Sequence of chain 1.A:
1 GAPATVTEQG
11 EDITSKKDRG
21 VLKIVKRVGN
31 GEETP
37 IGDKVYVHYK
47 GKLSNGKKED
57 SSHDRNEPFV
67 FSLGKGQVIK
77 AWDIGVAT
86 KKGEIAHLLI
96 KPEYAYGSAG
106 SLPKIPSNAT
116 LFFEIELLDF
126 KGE

Binding-site contacts:
Ligand atom CBL contacts residue ILE110 of chain 1.A at 3.8 Å (hydrophobic).
Ligand atom CBU contacts residue TYR101 of chain 1.A at 3.7 Å (hydrophobic).
Ligand atom CBR contacts residue TYR101 of chain 1.A at 3.5 Å (hydrophobic).
Ligand atom CAT contacts residue GLY72 of chain 1.A at 2.9 Å.
Ligand atom CB contacts residue TRP78 of chain 1.A at 3.3 Å (hydrophobic).
Ligand atom CAP contacts residue GLN73 of chain 1.A at 3.1 Å.
Ligand atom C contacts residue TYR101 of chain 1.A at 3.4 Å (hydrophobic).
Ligand atom CAE contacts residue PHE65 of chain 1.A at 3.6 Å (hydrophobic).
Ligand atom CAQ contacts residue GLY72 of chain 1.A at 3.6 Å.
Ligand atom CBG contacts residue TYR101 of chain 1.A at 3.5 Å (hydrophobic).
Ligand atom CA contacts residue TYR101 of chain 1.A at 3.8 Å (hydrophobic).
Ligand atom CBQ contacts residue ASP56 of chain 1.A at 3.3 Å.
Ligand atom OBH contacts residue TYR101 of chain 1.A at 2.7 Å (h-bond).
Ligand atom CBK contacts residue ASP56 of chain 1.A at 3.7 Å.
Ligand atom CAF contacts residue GLN73 of chain 1.A at 3.3 Å.
Ligand atom CAQ contacts residue VAL74 of chain 1.A at 3.8 Å (hydrophobic).
Ligand atom CBU contacts residue SER106 of chain 1.A at 3.5 Å.
Ligand atom CAT contacts residue VAL74 of chain 1.A at 3.4 Å (hydrophobic).
Ligand atom CAL contacts residue TYR101 of chain 1.A at 3.4 Å (hydrophobic).
Ligand atom CBP contacts residue ASP56 of chain 1.A at 3.9 Å.
Ligand atom O contacts residue VAL74 of chain 1.A at 3.3 Å.
Ligand atom CBE contacts residue TYR45 of chain 1.A at 3.7 Å (hydrophobic).
Ligand atom CBC contacts residue PHE65 of chain 1.A at 3.7 Å (hydrophobic).
Ligand atom OAD contacts residue GLN73 of chain 1.A at 3.5 Å (h-bond).
Ligand atom CAH contacts residue PHE65 of chain 1.A at 3.7 Å (hydrophobic).
Ligand atom CBD contacts residue TYR45 of chain 1.A at 3.5 Å (hydrophobic).
Ligand atom CBO contacts residue PHE118 of chain 1.A at 3.8 Å (hydrophobic).
Ligand atom CBC contacts residue TRP78 of chain 1.A at 3.7 Å (hydrophobic).
Ligand atom OAS contacts residue VAL74 of chain 1.A at 3.7 Å.
Ligand atom O contacts residue TYR101 of chain 1.A at 3.8 Å.
Ligand atom CAW contacts residue TYR101 of chain 1.A at 3.2 Å (hydrophobic).
Ligand atom CBI contacts residue ASP56 of chain 1.A at 3.5 Å.
Ligand atom CCA contacts residue ARG61 of chain 1.A at 3.7 Å.
Ligand atom O contacts residue ILE75 of chain 1.A at 2.9 Å (h-bond).
Ligand atom OAV contacts residue ILE75 of chain 1.A at 3.8 Å.
Ligand atom CAG contacts residue PHE65 of chain 1.A at 3.4 Å (hydrophobic).
Ligand atom CAQ contacts residue GLN73 of chain 1.A at 3.3 Å.
Ligand atom OAX contacts residue TYR101 of chain 1.A at 3.4 Å (h-bond).
Ligand atom CBM contacts residue GLY47 of chain 1.A at 3.8 Å.
Ligand atom CAO contacts residue TYR101 of chain 1.A at 3.7 Å (hydrophobic).

This small molecule binds to this protein.
Small molecule (SMILES): COc1ccc(CC[C@@H](OC(=O)[C@@H]2CCCCN2C(=O)[C@H](c2cc(OC)c(OC)c(OC)c2)C2CCCCC2)c2cccc(OCC(=O)O)c2)cc1OC